Binding-site contacts:
Ligand atom O6 contacts residue DG7 of chain 1.B at 3.2 Å (h-bond).
Ligand atom O4 contacts residue DA4 of chain 1.B at 2.9 Å (h-bond).
Ligand atom C2 contacts residue DG3 of chain 1.B at 3.2 Å.
Ligand atom N3 contacts residue TRP24 of chain 1.C at 3.0 Å (h-bond).
Ligand atom O4' contacts residue ARG42 of chain 1.C at 3.1 Å (salt-bridge).
Ligand atom N2 contacts residue DC6 of chain 1.B at 2.9 Å (h-bond).
Ligand atom OP2 contacts residue LYS22 of chain 1.C at 2.8 Å (salt-bridge).
Ligand atom N3 contacts residue PHE26 of chain 1.C at 3.3 Å.
Ligand atom OP1 contacts residue THR40 of chain 1.C at 2.6 Å (h-bond).
Ligand atom O4' contacts residue TRP24 of chain 1.C at 3.2 Å (h-bond).
Ligand atom N6 contacts residue DT5 of chain 1.B at 3.1 Å (h-bond).
Ligand atom N3 contacts residue DG7 of chain 1.B at 3.0 Å (h-bond).
Ligand atom N2 contacts residue DC2 of chain 1.B at 2.9 Å (h-bond).
Ligand atom N3 contacts residue DG1 of chain 1.B at 2.9 Å (h-bond).
Ligand atom N4 contacts residue DG3 of chain 1.B at 2.8 Å (h-bond).
Ligand atom O6 contacts residue DC8 of chain 1.B at 3.0 Å (h-bond).
Ligand atom N2 contacts residue TRP24 of chain 1.C at 3.4 Å (h-bond).
Ligand atom N2 contacts residue SER31 of chain 1.C at 3.2 Å (h-bond).
Ligand atom N1 contacts residue DC2 of chain 1.B at 2.9 Å (h-bond).
Ligand atom O6 contacts residue DC2 of chain 1.B at 2.8 Å (h-bond).
Ligand atom OP1 contacts residue THR33 of chain 1.C at 2.7 Å (h-bond).
Ligand atom N4 contacts residue DG7 of chain 1.B at 2.9 Å (h-bond).
Ligand atom O6 contacts residue DC6 of chain 1.B at 2.9 Å (h-bond).
Ligand atom C5 contacts residue PHE26 of chain 1.C at 3.4 Å (hydrophobic).
Ligand atom O2 contacts residue DG3 of chain 1.B at 2.9 Å (h-bond).
Ligand atom N1 contacts residue DC6 of chain 1.B at 2.9 Å (h-bond).
Ligand atom N6 contacts residue DA4 of chain 1.B at 3.4 Å (h-bond).
Ligand atom N3 contacts residue DG3 of chain 1.B at 2.9 Å (h-bond).
Ligand atom O2 contacts residue DG1 of chain 1.B at 2.7 Å (h-bond).
Ligand atom N1 contacts residue DT5 of chain 1.B at 2.8 Å (h-bond).
Ligand atom N4 contacts residue DG1 of chain 1.B at 2.9 Å (h-bond).
Ligand atom N1 contacts residue DC8 of chain 1.B at 2.9 Å (h-bond).
Ligand atom N1 contacts residue DG3 of chain 1.B at 3.4 Å (h-bond).
Ligand atom N2 contacts residue DC8 of chain 1.B at 2.6 Å (h-bond).
Ligand atom N3 contacts residue PHE26 of chain 1.C at 3.2 Å.
Ligand atom O5' contacts residue LYS65 of chain 1.C at 3.1 Å (salt-bridge).
Ligand atom O2 contacts residue ARG42 of chain 1.C at 2.9 Å (salt-bridge).
Ligand atom N3 contacts residue DA4 of chain 1.B at 2.9 Å (h-bond).
Ligand atom O6 contacts residue DG1 of chain 1.B at 3.4 Å (h-bond).
Ligand atom O2 contacts residue DG7 of chain 1.B at 2.9 Å (h-bond).

A protein and the small-molecule ligand that binds it are described below.
Small molecule (SMILES): Cc1cn([C@H]2C[C@H](O[P](=O)(O)OC[C@H]3O[C@@H](n4ccc(N)nc4=O)C[C@@H]3O[P](=O)(O)OC[C@H]3O[C@@H](n4cnc5c(=O)nc(N)[nH]c54)C[C@@H]3O[P](=O)(O)OC[C@H]3O[C@@H](n4ccc(N)nc4=O)C[C@@H]3O)[C@@H](CO[P](=O)(O)O[C@H]3C[C@H](n4cnc5c(N)ncnc54)O[C@@H]3CO[P](=O)(O)O[C@H]3C[C@H](n4cnc5c(=O)nc(N)[nH]c54)O[C@@H]3CO[P](=O)(O)O[C@H]3C[C@H](n4ccc(N)nc4=O)O[C@@H]3CO[P](=O)(O)O[C@H]3C[C@H](n4cnc5c(=O)nc(N)[nH]c54)O[C@@H]3CO)O2)c(=O)[nH]c1=O

Sequence of chain 1.C:
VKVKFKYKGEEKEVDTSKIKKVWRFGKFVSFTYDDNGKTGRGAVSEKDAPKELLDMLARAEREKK